This small molecule binds to this protein.
Small molecule (SMILES): Nc1nc(-c2ccccc2)nc2[nH]nc(Nc3ccc(C(F)(F)F)cc3)c12

Sequence of chain 41.D:
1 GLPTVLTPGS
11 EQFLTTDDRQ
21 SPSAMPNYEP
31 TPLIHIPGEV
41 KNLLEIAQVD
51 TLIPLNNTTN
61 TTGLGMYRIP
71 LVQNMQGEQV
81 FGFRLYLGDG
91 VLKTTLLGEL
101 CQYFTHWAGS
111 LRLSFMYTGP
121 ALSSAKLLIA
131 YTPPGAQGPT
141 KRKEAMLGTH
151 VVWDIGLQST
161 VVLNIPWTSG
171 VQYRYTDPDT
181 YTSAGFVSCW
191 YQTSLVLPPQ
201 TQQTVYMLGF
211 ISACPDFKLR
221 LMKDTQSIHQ

Sequence of chain 22.C:
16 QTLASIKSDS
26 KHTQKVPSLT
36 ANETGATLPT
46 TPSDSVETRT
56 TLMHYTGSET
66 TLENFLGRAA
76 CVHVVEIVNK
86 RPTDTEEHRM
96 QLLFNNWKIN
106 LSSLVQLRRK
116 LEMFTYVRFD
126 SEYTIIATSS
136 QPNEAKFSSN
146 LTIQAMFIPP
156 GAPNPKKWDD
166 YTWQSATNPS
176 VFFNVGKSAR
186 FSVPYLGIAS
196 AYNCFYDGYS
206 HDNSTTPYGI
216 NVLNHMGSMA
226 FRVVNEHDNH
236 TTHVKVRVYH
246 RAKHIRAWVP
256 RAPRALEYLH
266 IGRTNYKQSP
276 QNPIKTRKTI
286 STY

Binding-site contacts:
Ligand atom N5 contacts residue TYR197 of chain 22.C at 3.8 Å.
Ligand atom C6 contacts residue ILE104 of chain 22.C at 3.3 Å (hydrophobic).
Ligand atom C17 contacts residue ASN198 of chain 22.C at 3.7 Å.
Ligand atom N2 contacts residue ASN198 of chain 22.C at 3.3 Å (h-bond).
Ligand atom C12 contacts residue LEU218 of chain 22.C at 3.6 Å (hydrophobic).
Ligand atom F2 contacts residue MET221 of chain 22.C at 2.9 Å.
Ligand atom N5 contacts residue ASN198 of chain 22.C at 3.0 Å (h-bond).
Ligand atom C6 contacts residue ASN105 of chain 22.C at 3.6 Å.
Ligand atom N3 contacts residue TYR197 of chain 22.C at 3.9 Å.
Ligand atom C4 contacts residue MET221 of chain 22.C at 3.7 Å (hydrophobic).
Ligand atom C4 contacts residue ASN105 of chain 22.C at 3.4 Å.
Ligand atom C3 contacts residue TYR197 of chain 22.C at 3.8 Å (hydrophobic).
Ligand atom C2 contacts residue MET221 of chain 22.C at 3.8 Å (hydrophobic).
Ligand atom C15 contacts residue ASN198 of chain 22.C at 2.5 Å.
Ligand atom N4 contacts residue LEU218 of chain 22.C at 3.0 Å (h-bond).
Ligand atom N6 contacts residue ASN219 of chain 22.C at 3.5 Å.
Ligand atom F1 contacts residue SER126 of chain 22.C at 3.6 Å.
Ligand atom N3 contacts residue ASN198 of chain 22.C at 2.3 Å (h-bond).
Ligand atom N6 contacts residue MET221 of chain 22.C at 3.2 Å.
Ligand atom C15 contacts residue LEU218 of chain 22.C at 3.8 Å (hydrophobic).
Ligand atom N6 contacts residue LEU218 of chain 22.C at 3.4 Å (h-bond).
Ligand atom C1 contacts residue TYR197 of chain 22.C at 3.8 Å (hydrophobic).
Ligand atom N1 contacts residue ASN219 of chain 22.C at 3.9 Å.
Ligand atom C10 contacts residue LEU218 of chain 22.C at 3.4 Å (hydrophobic).
Ligand atom C15 contacts residue SER198 of chain 22.B at 3.6 Å.
Ligand atom C13 contacts residue ALA196 of chain 22.C at 3.8 Å (hydrophobic).
Ligand atom C13 contacts residue ASN198 of chain 22.C at 2.6 Å.
Ligand atom F2 contacts residue TYR128 of chain 22.C at 3.4 Å.
Ligand atom C18 contacts residue ILE104 of chain 22.C at 3.9 Å (hydrophobic).
Ligand atom C17 contacts residue ALA194 of chain 22.C at 3.6 Å (hydrophobic).
Ligand atom C14 contacts residue LEU218 of chain 22.C at 3.5 Å (hydrophobic).
Ligand atom F3 contacts residue LEU106 of chain 22.C at 3.5 Å.
Ligand atom F3 contacts residue ILE104 of chain 22.C at 3.7 Å.
Ligand atom C13 contacts residue LEU218 of chain 22.C at 3.6 Å (hydrophobic).
Ligand atom C6 contacts residue MET221 of chain 22.C at 3.8 Å (hydrophobic).
Ligand atom F3 contacts residue TYR128 of chain 22.C at 3.4 Å.
Ligand atom C15 contacts residue ALA194 of chain 22.C at 3.5 Å (hydrophobic).
Ligand atom C9 contacts residue ASN198 of chain 22.C at 3.1 Å.
Ligand atom C11 contacts residue LEU218 of chain 22.C at 3.6 Å (hydrophobic).
Ligand atom F2 contacts residue ILE104 of chain 22.C at 3.4 Å.

Sequence of chain 22.B:
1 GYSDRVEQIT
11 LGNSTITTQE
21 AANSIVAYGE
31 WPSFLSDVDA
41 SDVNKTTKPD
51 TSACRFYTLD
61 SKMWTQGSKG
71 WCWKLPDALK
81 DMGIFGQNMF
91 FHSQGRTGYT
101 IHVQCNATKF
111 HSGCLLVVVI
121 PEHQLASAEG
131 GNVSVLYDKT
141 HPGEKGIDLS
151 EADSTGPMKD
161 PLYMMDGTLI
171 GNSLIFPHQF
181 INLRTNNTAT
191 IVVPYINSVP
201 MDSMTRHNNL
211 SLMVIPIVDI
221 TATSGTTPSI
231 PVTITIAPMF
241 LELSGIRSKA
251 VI